This protein binds this small molecule.
Small molecule (SMILES): CC(=O)N[C@H]1[C@H](O[C@H]2[C@H](O)[C@@H](NC(C)=O)CO[C@@H]2CO)O[C@H](CO)[C@@H](O)[C@@H]1O

Binding-site contacts:
Ligand atom N2 contacts residue SER803 of chain 1.A at 4.4 Å.
Ligand atom C2 contacts residue ASN801 of chain 1.A at 2.5 Å.
Ligand atom C5 contacts residue ASN801 of chain 1.A at 3.8 Å.
Ligand atom O5 contacts residue ASN801 of chain 1.A at 2.4 Å (h-bond).
Ligand atom C4 contacts residue ASN801 of chain 1.A at 4.4 Å.
Ligand atom O7 contacts residue ASN801 of chain 1.A at 3.1 Å (h-bond).
Ligand atom C1 contacts residue ASN801 of chain 1.A at 1.5 Å.
Ligand atom N2 contacts residue ASN801 of chain 1.A at 3.0 Å (h-bond).
Ligand atom C7 contacts residue ASN801 of chain 1.A at 3.3 Å.
Ligand atom C1 contacts residue SER803 of chain 1.A at 3.6 Å.
Ligand atom C8 contacts residue ILE794 of chain 1.A at 4.4 Å (hydrophobic).
Ligand atom C3 contacts residue ASN801 of chain 1.A at 3.9 Å.
Ligand atom O5 contacts residue SER803 of chain 1.A at 4.3 Å.
Ligand atom C8 contacts residue ASN801 of chain 1.A at 4.0 Å.

Sequence of chain 1.A:
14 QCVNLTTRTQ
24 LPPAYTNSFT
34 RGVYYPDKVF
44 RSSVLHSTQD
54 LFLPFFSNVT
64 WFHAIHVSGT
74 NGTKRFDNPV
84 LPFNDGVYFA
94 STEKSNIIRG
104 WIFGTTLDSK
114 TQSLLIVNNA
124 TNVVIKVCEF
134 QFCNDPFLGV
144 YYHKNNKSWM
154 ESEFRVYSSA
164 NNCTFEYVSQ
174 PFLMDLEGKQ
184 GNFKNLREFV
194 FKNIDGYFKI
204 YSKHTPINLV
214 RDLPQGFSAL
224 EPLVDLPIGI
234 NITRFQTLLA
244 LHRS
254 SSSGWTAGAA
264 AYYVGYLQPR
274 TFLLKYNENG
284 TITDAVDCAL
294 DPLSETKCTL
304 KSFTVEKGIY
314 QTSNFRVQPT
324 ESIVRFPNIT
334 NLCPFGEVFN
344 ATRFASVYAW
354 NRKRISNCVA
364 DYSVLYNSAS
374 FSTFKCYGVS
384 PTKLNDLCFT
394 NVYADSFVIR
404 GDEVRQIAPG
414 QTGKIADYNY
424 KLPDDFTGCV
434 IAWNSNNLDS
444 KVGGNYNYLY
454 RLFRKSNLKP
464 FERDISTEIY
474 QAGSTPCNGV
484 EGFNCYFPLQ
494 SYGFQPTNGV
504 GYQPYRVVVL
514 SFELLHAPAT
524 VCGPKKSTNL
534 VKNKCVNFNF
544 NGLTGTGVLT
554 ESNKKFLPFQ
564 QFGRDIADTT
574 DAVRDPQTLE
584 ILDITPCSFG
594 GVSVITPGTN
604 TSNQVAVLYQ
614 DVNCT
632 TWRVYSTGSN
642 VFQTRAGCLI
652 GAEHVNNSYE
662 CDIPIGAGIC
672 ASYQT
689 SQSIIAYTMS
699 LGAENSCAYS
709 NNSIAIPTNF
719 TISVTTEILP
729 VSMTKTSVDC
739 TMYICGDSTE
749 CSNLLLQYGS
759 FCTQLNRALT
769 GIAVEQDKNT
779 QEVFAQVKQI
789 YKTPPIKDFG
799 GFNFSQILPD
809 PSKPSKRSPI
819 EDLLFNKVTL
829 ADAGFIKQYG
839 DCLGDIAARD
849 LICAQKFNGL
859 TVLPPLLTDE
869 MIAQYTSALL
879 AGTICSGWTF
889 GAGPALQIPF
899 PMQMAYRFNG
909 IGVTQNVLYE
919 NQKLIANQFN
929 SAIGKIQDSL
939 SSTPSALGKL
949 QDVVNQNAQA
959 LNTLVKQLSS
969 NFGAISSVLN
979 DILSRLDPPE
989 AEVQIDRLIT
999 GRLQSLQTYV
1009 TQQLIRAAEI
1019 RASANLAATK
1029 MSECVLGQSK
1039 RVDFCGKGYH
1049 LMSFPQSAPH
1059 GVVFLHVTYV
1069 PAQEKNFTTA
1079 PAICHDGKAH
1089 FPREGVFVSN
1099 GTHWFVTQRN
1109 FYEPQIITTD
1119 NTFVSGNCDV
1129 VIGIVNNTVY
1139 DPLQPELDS